Binding-site contacts:
Ligand atom OXT contacts residue SER349 of chain 1.B at 2.6 Å (h-bond).
Ligand atom CA contacts residue PHE212 of chain 1.B at 3.9 Å (hydrophobic).
Ligand atom C contacts residue GLY512 of chain 1.B at 3.4 Å.
Ligand atom O contacts residue THR511 of chain 1.B at 4.1 Å.
Ligand atom O contacts residue SER349 of chain 1.B at 3.6 Å.
Ligand atom CG contacts residue ILE215 of chain 1.B at 4.0 Å (hydrophobic).
Ligand atom CG contacts residue PHE212 of chain 1.B at 3.8 Å (hydrophobic).
Ligand atom CG contacts residue CYS348 of chain 1.B at 3.6 Å (hydrophobic).
Ligand atom OXT contacts residue GLY512 of chain 1.B at 2.9 Å (h-bond).
Ligand atom OXT contacts residue LYS347 of chain 1.B at 4.2 Å.
Ligand atom OXT contacts residue SER513 of chain 1.B at 4.1 Å.
Ligand atom OXT contacts residue THR511 of chain 1.B at 3.7 Å.
Ligand atom N contacts residue SER513 of chain 1.B at 3.0 Å (h-bond).
Ligand atom C contacts residue SER349 of chain 1.B at 3.2 Å.
Ligand atom CA contacts residue SER349 of chain 1.B at 4.1 Å.
Ligand atom C contacts residue THR511 of chain 1.B at 4.3 Å.
Ligand atom CA contacts residue SER513 of chain 1.B at 3.9 Å.
Ligand atom O contacts residue PHE520 of chain 1.B at 3.5 Å.
Ligand atom C contacts residue SER513 of chain 1.B at 3.7 Å.
Ligand atom N contacts residue PHE520 of chain 1.B at 3.9 Å.
Ligand atom O contacts residue GLY512 of chain 1.B at 3.3 Å (h-bond).
Ligand atom CB contacts residue PHE212 of chain 1.B at 3.6 Å (hydrophobic).
Ligand atom CG contacts residue PHE520 of chain 1.B at 3.9 Å (hydrophobic).
Ligand atom CD contacts residue PHE520 of chain 1.B at 3.5 Å (hydrophobic).
Ligand atom N contacts residue GLU165 of chain 1.B at 3.7 Å.
Ligand atom O contacts residue SER513 of chain 1.B at 3.0 Å (h-bond).
Ligand atom CB contacts residue CYS348 of chain 1.B at 3.6 Å (hydrophobic).
Ligand atom CD contacts residue GLU165 of chain 1.B at 3.9 Å.
Ligand atom CB contacts residue PHE520 of chain 1.B at 4.0 Å (hydrophobic).
Ligand atom CD contacts residue SER513 of chain 1.B at 4.0 Å.
Ligand atom C contacts residue PHE520 of chain 1.B at 4.2 Å (hydrophobic).
Ligand atom OXT contacts residue PHE212 of chain 1.B at 4.4 Å.
Ligand atom CA contacts residue PHE520 of chain 1.B at 4.5 Å (hydrophobic).
Ligand atom CB contacts residue SER349 of chain 1.B at 3.8 Å.

Sequence of chain 1.B:
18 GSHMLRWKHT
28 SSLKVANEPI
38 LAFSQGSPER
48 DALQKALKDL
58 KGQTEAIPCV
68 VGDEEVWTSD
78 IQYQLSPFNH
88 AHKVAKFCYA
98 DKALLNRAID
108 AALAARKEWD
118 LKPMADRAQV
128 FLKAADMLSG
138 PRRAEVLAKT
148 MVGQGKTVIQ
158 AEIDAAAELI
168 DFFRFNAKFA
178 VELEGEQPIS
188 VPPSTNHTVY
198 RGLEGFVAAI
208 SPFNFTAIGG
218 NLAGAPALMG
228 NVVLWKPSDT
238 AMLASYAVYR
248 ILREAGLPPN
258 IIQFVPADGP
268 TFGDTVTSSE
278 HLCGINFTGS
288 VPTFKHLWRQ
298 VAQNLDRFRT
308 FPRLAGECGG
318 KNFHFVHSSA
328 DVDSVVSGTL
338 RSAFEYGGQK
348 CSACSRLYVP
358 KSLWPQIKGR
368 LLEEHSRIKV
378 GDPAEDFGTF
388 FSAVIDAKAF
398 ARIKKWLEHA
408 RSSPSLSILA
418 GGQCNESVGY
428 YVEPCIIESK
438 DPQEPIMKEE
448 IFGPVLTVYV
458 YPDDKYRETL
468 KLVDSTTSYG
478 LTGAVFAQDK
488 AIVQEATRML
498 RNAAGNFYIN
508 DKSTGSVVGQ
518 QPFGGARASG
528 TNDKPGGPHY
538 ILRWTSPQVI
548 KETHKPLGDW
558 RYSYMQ

A protein and the small-molecule ligand that binds it are described below.
Small molecule (SMILES): O=C(O)[C@@H]1CCCN1